A small-molecule ligand and the protein it binds are described below.
Small molecule (SMILES): CCNP(=O)(O)O

Sequence of chain 2.A:
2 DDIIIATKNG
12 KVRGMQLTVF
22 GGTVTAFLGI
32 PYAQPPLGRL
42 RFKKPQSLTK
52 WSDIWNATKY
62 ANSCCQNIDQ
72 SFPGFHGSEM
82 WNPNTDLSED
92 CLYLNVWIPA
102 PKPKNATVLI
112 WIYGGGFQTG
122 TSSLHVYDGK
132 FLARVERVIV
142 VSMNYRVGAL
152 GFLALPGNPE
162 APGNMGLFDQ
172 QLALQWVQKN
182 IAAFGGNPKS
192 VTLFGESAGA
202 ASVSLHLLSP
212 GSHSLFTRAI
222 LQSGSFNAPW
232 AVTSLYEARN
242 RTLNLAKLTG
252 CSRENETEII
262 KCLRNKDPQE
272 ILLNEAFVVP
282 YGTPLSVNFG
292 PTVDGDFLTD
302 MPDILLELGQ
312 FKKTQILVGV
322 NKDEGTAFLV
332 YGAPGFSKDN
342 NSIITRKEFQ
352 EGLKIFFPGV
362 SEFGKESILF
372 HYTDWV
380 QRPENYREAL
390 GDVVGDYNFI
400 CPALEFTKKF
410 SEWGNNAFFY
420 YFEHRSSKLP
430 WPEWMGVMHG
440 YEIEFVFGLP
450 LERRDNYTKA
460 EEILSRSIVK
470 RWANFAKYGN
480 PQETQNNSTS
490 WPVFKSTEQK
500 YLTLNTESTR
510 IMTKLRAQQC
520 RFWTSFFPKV

Binding-site contacts:
Ligand atom P contacts residue GLY116 of chain 2.A at 3.9 Å.
Ligand atom O3 contacts residue SER198 of chain 2.A at 2.5 Å (h-bond).
Ligand atom O2 contacts residue GLY115 of chain 2.A at 4.0 Å.
Ligand atom O2 contacts residue ALA199 of chain 2.A at 2.7 Å (h-bond).
Ligand atom N contacts residue SER198 of chain 2.A at 2.5 Å (h-bond).
Ligand atom C4 contacts residue LEU286 of chain 2.A at 3.6 Å (hydrophobic).
Ligand atom P contacts residue ALA199 of chain 2.A at 3.5 Å.
Ligand atom O3 contacts residue HIS438 of chain 2.A at 3.3 Å (h-bond).
Ligand atom O2 contacts residue SER198 of chain 2.A at 2.5 Å (h-bond).
Ligand atom P contacts residue HIS438 of chain 2.A at 3.8 Å.
Ligand atom O3 contacts residue GLY116 of chain 2.A at 3.7 Å.
Ligand atom C3 contacts residue GLY117 of chain 2.A at 4.0 Å.
Ligand atom O2 contacts residue GLY116 of chain 2.A at 3.0 Å (h-bond).
Ligand atom C3 contacts residue PHE398 of chain 2.A at 4.4 Å (hydrophobic).
Ligand atom P contacts residue GLY117 of chain 2.A at 3.6 Å.
Ligand atom N contacts residue HIS438 of chain 2.A at 4.1 Å.
Ligand atom C4 contacts residue TRP231 of chain 2.A at 3.7 Å (hydrophobic).
Ligand atom C3 contacts residue TRP231 of chain 2.A at 3.4 Å (hydrophobic).
Ligand atom N contacts residue GLY117 of chain 2.A at 4.3 Å.
Ligand atom P contacts residue SER198 of chain 2.A at 1.6 Å.
Ligand atom C4 contacts residue VAL288 of chain 2.A at 4.0 Å (hydrophobic).
Ligand atom O3 contacts residue GLY117 of chain 2.A at 3.9 Å.
Ligand atom O2 contacts residue GLY117 of chain 2.A at 2.6 Å (h-bond).
Ligand atom C3 contacts residue SER198 of chain 2.A at 3.5 Å.
Ligand atom C4 contacts residue GLY117 of chain 2.A at 4.2 Å.
Ligand atom N contacts residue PHE398 of chain 2.A at 3.7 Å.
Ligand atom N contacts residue TRP231 of chain 2.A at 4.2 Å.